This protein binds this small molecule.
Small molecule (SMILES): CC(C)(C)NC(=O)N[C@H](C(=O)N1C[C@H]2[C@@H]([C@H]1C(=O)N[C@@H](CC1CCC1)[C@@H](O)C(N)=O)C2(C)C)C(C)(C)C

Sequence of chain 1.A:
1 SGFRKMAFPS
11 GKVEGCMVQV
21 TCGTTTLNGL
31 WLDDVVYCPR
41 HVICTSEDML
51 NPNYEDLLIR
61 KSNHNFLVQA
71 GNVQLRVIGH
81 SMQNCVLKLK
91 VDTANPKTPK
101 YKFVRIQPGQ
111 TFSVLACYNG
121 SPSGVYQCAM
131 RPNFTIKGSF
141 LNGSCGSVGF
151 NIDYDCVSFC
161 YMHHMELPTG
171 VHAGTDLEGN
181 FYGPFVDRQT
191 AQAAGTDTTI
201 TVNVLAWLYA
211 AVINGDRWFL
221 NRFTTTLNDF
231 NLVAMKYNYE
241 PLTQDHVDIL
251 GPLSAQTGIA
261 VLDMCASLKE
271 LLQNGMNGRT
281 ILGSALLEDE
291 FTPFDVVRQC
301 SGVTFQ

Binding-site contacts:
Ligand atom C14 contacts residue HIS41 of chain 1.A at 3.9 Å.
Ligand atom C31 contacts residue ARG188 of chain 1.A at 3.8 Å.
Ligand atom C02 contacts residue CYS145 of chain 1.A at 2.8 Å (hydrophobic).
Ligand atom N29 contacts residue GLU166 of chain 1.A at 3.0 Å (salt-bridge).
Ligand atom N11 contacts residue HIS164 of chain 1.A at 3.0 Å (h-bond).
Ligand atom C31 contacts residue THR190 of chain 1.A at 3.2 Å.
Ligand atom O04 contacts residue CYS145 of chain 1.A at 2.7 Å (h-bond).
Ligand atom O01 contacts residue SER144 of chain 1.A at 3.3 Å (h-bond).
Ligand atom C31 contacts residue MET165 of chain 1.A at 3.5 Å (hydrophobic).
Ligand atom C19 contacts residue GLN189 of chain 1.A at 3.5 Å.
Ligand atom C28 contacts residue GLU166 of chain 1.A at 3.5 Å.
Ligand atom C09 contacts residue ASN142 of chain 1.A at 3.7 Å.
Ligand atom C02 contacts residue GLY143 of chain 1.A at 3.8 Å.
Ligand atom C32 contacts residue LEU167 of chain 1.A at 3.6 Å (hydrophobic).
Ligand atom O34 contacts residue GLN189 of chain 1.A at 3.2 Å.
Ligand atom C12 contacts residue HIS164 of chain 1.A at 3.8 Å.
Ligand atom O35 contacts residue MET165 of chain 1.A at 3.3 Å.
Ligand atom N27 contacts residue GLU166 of chain 1.A at 2.9 Å (salt-bridge).
Ligand atom C17 contacts residue ARG188 of chain 1.A at 3.9 Å.
Ligand atom O04 contacts residue HIS41 of chain 1.A at 2.4 Å (h-bond).
Ligand atom O35 contacts residue GLU166 of chain 1.A at 3.0 Å (salt-bridge).
Ligand atom O01 contacts residue GLY143 of chain 1.A at 2.8 Å (h-bond).
Ligand atom C15 contacts residue MET49 of chain 1.A at 3.8 Å (hydrophobic).
Ligand atom C09 contacts residue LEU141 of chain 1.A at 3.7 Å (hydrophobic).
Ligand atom C13 contacts residue HIS164 of chain 1.A at 3.6 Å.
Ligand atom C03 contacts residue HIS41 of chain 1.A at 3.6 Å.
Ligand atom C18 contacts residue HIS41 of chain 1.A at 3.8 Å.
Ligand atom O01 contacts residue ASN142 of chain 1.A at 3.9 Å.
Ligand atom C17 contacts residue MET165 of chain 1.A at 3.7 Å (hydrophobic).
Ligand atom C31 contacts residue GLN192 of chain 1.A at 3.4 Å.
Ligand atom N37 contacts residue CYS145 of chain 1.A at 3.8 Å.
Ligand atom O01 contacts residue CYS145 of chain 1.A at 3.1 Å (h-bond).
Ligand atom C05 contacts residue CYS145 of chain 1.A at 2.7 Å (hydrophobic).
Ligand atom C18 contacts residue TYR54 of chain 1.A at 3.9 Å (hydrophobic).
Ligand atom C32 contacts residue PRO168 of chain 1.A at 3.7 Å (hydrophobic).
Ligand atom C03 contacts residue CYS145 of chain 1.A at 1.8 Å (hydrophobic).
Ligand atom C08 contacts residue HIS163 of chain 1.A at 3.9 Å.
Ligand atom C06 contacts residue CYS145 of chain 1.A at 2.9 Å (hydrophobic).
Ligand atom C18 contacts residue ASP187 of chain 1.A at 3.7 Å.
Ligand atom N11 contacts residue CYS145 of chain 1.A at 3.2 Å (h-bond).